Sequence of chain 1.A:
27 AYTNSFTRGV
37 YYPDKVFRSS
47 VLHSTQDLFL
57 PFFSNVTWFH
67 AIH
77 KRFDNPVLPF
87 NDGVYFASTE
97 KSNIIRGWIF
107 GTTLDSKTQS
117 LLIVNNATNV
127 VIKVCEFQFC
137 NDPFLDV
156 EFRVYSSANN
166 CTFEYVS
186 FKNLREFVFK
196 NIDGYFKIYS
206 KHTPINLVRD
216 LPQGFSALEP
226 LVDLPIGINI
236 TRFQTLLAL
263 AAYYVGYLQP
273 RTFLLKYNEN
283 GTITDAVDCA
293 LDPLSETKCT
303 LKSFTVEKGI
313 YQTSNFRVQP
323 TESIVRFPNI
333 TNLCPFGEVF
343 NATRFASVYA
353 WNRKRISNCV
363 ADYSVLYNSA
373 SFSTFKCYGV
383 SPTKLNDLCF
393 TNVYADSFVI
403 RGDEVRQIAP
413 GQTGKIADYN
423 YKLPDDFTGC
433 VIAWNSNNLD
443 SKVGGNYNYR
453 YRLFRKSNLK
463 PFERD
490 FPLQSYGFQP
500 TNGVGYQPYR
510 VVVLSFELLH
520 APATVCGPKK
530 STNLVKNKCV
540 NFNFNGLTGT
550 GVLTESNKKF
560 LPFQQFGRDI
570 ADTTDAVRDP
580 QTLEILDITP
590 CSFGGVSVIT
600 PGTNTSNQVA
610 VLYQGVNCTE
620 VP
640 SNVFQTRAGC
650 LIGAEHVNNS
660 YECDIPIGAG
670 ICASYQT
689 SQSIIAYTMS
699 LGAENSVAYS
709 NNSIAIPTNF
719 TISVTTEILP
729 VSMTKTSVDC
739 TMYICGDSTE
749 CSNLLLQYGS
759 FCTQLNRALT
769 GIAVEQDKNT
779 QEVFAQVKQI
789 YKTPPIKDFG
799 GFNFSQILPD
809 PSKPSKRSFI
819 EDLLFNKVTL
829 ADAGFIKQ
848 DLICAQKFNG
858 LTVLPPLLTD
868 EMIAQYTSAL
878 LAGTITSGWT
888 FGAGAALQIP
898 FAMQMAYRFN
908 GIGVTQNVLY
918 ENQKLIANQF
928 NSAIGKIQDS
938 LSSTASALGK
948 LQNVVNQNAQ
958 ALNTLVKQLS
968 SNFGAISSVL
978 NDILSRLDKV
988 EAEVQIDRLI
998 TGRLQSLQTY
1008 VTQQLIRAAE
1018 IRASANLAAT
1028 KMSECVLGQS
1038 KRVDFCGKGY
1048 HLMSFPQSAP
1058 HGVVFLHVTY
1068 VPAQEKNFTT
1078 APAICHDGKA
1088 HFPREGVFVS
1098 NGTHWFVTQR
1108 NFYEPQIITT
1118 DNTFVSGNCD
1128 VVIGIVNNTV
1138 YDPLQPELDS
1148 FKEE

The protein below binds the small molecule below.
Small molecule (SMILES): CC(=O)N[C@H]1[C@H](O[C@H]2[C@H](O)[C@@H](NC(C)=O)CO[C@@H]2CO)O[C@H](CO)[C@@H](O)[C@@H]1O

Binding-site contacts:
Ligand atom O7 contacts residue LEU922 of chain 1.A at 3.7 Å.
Ligand atom O7 contacts residue ASN717 of chain 1.A at 3.9 Å.
Ligand atom C1 contacts residue ASN717 of chain 1.A at 1.4 Å.
Ligand atom C2 contacts residue GLN1071 of chain 1.A at 4.4 Å.
Ligand atom N2 contacts residue ASN717 of chain 1.A at 2.9 Å (h-bond).
Ligand atom O4 contacts residue LEU922 of chain 1.A at 3.9 Å.
Ligand atom O7 contacts residue GLN1071 of chain 1.A at 4.2 Å.
Ligand atom C5 contacts residue ASN717 of chain 1.A at 3.7 Å.
Ligand atom C3 contacts residue ASN717 of chain 1.A at 3.8 Å.
Ligand atom C5 contacts residue LEU922 of chain 1.A at 4.3 Å (hydrophobic).
Ligand atom O5 contacts residue ASN717 of chain 1.A at 2.4 Å (h-bond).
Ligand atom O5 contacts residue GLN1071 of chain 1.A at 3.6 Å.
Ligand atom C2 contacts residue ASN717 of chain 1.A at 2.4 Å.
Ligand atom C3 contacts residue LEU922 of chain 1.A at 3.9 Å (hydrophobic).
Ligand atom C1 contacts residue GLN1071 of chain 1.A at 3.8 Å.
Ligand atom C4 contacts residue LEU922 of chain 1.A at 4.2 Å (hydrophobic).
Ligand atom C4 contacts residue ASN717 of chain 1.A at 4.2 Å.
Ligand atom C7 contacts residue ASN717 of chain 1.A at 3.6 Å.